A protein and the small-molecule ligand that binds it are described below.
Small molecule (SMILES): CC(=O)N[C@H]1[C@H](O[C@H]2[C@H](O)[C@@H](NC(C)=O)CO[C@@H]2CO)O[C@H](CO)[C@@H](O)[C@@H]1O

Binding-site contacts:
Ligand atom C2 contacts residue SER803 of chain 1.A at 4.5 Å.
Ligand atom O5 contacts residue SER803 of chain 1.A at 3.7 Å.
Ligand atom O5 contacts residue GLN804 of chain 1.A at 4.3 Å.
Ligand atom C8 contacts residue GLN804 of chain 1.A at 4.1 Å.
Ligand atom C6 contacts residue GLN804 of chain 1.A at 3.7 Å.
Ligand atom C5 contacts residue SER803 of chain 1.A at 3.5 Å.
Ligand atom C6 contacts residue SER803 of chain 1.A at 4.5 Å.
Ligand atom C4 contacts residue ASN801 of chain 1.A at 4.2 Å.
Ligand atom N2 contacts residue ASN801 of chain 1.A at 2.9 Å (h-bond).
Ligand atom C1 contacts residue ASN801 of chain 1.A at 1.4 Å.
Ligand atom C5 contacts residue GLN804 of chain 1.A at 3.7 Å.
Ligand atom O5 contacts residue ASN801 of chain 1.A at 2.3 Å (h-bond).
Ligand atom C2 contacts residue ASN801 of chain 1.A at 2.4 Å.
Ligand atom C3 contacts residue SER803 of chain 1.A at 4.4 Å.
Ligand atom C7 contacts residue ASN801 of chain 1.A at 4.1 Å.
Ligand atom C5 contacts residue ASN801 of chain 1.A at 3.6 Å.
Ligand atom C1 contacts residue SER803 of chain 1.A at 3.5 Å.
Ligand atom C3 contacts residue ASN801 of chain 1.A at 3.8 Å.

Sequence of chain 1.A:
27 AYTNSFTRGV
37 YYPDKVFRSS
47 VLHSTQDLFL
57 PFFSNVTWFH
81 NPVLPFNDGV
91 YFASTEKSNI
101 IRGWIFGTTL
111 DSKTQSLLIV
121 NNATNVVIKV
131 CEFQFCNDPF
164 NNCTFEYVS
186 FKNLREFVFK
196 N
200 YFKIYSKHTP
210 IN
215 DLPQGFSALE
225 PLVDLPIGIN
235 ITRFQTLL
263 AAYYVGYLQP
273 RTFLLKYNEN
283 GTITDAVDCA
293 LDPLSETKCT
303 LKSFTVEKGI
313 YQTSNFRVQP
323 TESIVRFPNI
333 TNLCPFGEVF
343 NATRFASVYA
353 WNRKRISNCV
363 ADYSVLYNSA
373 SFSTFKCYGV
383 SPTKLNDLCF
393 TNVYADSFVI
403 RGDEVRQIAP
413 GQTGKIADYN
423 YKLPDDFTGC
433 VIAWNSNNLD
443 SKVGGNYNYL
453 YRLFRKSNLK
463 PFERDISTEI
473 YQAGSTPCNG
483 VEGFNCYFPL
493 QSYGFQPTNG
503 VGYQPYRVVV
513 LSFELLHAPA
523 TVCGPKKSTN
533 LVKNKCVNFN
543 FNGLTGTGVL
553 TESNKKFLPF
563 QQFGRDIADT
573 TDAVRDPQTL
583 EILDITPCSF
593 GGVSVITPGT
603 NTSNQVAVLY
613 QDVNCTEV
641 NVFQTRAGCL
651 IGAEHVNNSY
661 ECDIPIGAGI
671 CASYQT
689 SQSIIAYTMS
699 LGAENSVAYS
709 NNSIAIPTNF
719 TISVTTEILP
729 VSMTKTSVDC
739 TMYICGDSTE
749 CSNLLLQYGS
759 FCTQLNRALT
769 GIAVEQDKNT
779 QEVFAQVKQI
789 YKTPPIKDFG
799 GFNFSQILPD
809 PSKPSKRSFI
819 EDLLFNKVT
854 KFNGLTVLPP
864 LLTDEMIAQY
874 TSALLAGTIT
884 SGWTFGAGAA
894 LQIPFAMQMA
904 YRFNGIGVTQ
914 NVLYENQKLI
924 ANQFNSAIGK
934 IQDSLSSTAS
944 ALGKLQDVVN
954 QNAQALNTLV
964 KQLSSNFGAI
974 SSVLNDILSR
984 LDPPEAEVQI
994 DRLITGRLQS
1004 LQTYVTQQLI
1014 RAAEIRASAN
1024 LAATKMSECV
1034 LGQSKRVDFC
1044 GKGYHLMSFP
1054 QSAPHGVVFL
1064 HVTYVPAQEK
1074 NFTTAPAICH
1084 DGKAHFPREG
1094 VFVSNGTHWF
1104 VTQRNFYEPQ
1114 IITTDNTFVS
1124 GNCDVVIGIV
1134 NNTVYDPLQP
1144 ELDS